Binding-site contacts:
Ligand atom C18 contacts residue TYR152 of chain 55.A at 3.8 Å (hydrophobic).
Ligand atom C11 contacts residue TYR128 of chain 55.A at 3.4 Å (hydrophobic).
Ligand atom C13 contacts residue SER126 of chain 55.A at 3.7 Å.
Ligand atom C16 contacts residue ILE104 of chain 55.A at 3.7 Å (hydrophobic).
Ligand atom C10 contacts residue TYR128 of chain 55.A at 3.6 Å (hydrophobic).
Ligand atom C20 contacts residue VAL188 of chain 55.A at 3.7 Å (hydrophobic).
Ligand atom C15 contacts residue TYR128 of chain 55.A at 3.0 Å (hydrophobic).
Ligand atom C17 contacts residue TYR128 of chain 55.A at 3.8 Å (hydrophobic).
Ligand atom N4 contacts residue DMS1 of chain 55.F at 3.6 Å (h-bond).
Ligand atom C7 contacts residue LEU106 of chain 55.A at 4.1 Å (hydrophobic).
Ligand atom C14 contacts residue TYR128 of chain 55.A at 3.3 Å (hydrophobic).
Ligand atom C20 contacts residue VAL191 of chain 55.A at 3.5 Å (hydrophobic).
Ligand atom C19 contacts residue VAL188 of chain 55.A at 3.5 Å (hydrophobic).
Ligand atom C14 contacts residue SER126 of chain 55.A at 3.6 Å.
Ligand atom N9 contacts residue TYR128 of chain 55.A at 4.1 Å.
Ligand atom C1 contacts residue ASN198 of chain 55.A at 4.0 Å.
Ligand atom C19 contacts residue TYR152 of chain 55.A at 3.9 Å (hydrophobic).
Ligand atom C7 contacts residue TYR197 of chain 55.A at 3.5 Å (hydrophobic).
Ligand atom C17 contacts residue ILE104 of chain 55.A at 3.8 Å (hydrophobic).
Ligand atom N5 contacts residue ASN219 of chain 55.A at 4.1 Å.
Ligand atom N4 contacts residue ASN219 of chain 55.A at 4.0 Å.
Ligand atom C19 contacts residue VAL191 of chain 55.A at 4.0 Å (hydrophobic).
Ligand atom C8 contacts residue TYR197 of chain 55.A at 3.4 Å (hydrophobic).
Ligand atom C10 contacts residue LEU106 of chain 55.A at 4.0 Å (hydrophobic).
Ligand atom C8 contacts residue PHE124 of chain 55.A at 3.6 Å (hydrophobic).
Ligand atom C13 contacts residue TYR128 of chain 55.A at 3.0 Å (hydrophobic).
Ligand atom N12 contacts residue TYR128 of chain 55.A at 2.5 Å (h-bond).
Ligand atom C13 contacts residue TYR197 of chain 55.A at 4.0 Å (hydrophobic).
Ligand atom C10 contacts residue ILE104 of chain 55.A at 3.9 Å (hydrophobic).
Ligand atom C11 contacts residue MET221 of chain 55.A at 4.0 Å (hydrophobic).
Ligand atom N5 contacts residue DMS1 of chain 55.F at 3.9 Å.
Ligand atom C21 contacts residue ILE104 of chain 55.A at 3.5 Å (hydrophobic).
Ligand atom C1 contacts residue DMS1 of chain 55.F at 4.1 Å.
Ligand atom C14 contacts residue TYR197 of chain 55.A at 4.1 Å (hydrophobic).
Ligand atom C18 contacts residue VAL188 of chain 55.A at 3.9 Å (hydrophobic).
Ligand atom C7 contacts residue PHE124 of chain 55.A at 3.8 Å (hydrophobic).
Ligand atom C11 contacts residue ILE104 of chain 55.A at 3.5 Å (hydrophobic).
Ligand atom C21 contacts residue MET224 of chain 55.A at 4.0 Å (hydrophobic).
Ligand atom C16 contacts residue TYR128 of chain 55.A at 2.9 Å (hydrophobic).
Ligand atom C10 contacts residue MET221 of chain 55.A at 4.0 Å (hydrophobic).

Sequence of chain 55.A:
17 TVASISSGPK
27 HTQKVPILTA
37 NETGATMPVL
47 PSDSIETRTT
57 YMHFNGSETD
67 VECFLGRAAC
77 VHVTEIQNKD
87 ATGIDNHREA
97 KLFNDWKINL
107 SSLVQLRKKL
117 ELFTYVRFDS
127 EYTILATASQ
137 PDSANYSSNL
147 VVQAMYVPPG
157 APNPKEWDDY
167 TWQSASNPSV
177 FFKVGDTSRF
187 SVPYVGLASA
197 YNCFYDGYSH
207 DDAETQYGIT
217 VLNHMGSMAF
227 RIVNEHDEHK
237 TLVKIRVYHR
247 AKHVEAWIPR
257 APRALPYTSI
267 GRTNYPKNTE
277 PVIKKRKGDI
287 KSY

A small-molecule ligand and the protein it binds are described below.
Small molecule (SMILES): COc1ccc(N2CCN(c3cccc(C)c3)CC2)nn1